Sequence of chain 1.A:
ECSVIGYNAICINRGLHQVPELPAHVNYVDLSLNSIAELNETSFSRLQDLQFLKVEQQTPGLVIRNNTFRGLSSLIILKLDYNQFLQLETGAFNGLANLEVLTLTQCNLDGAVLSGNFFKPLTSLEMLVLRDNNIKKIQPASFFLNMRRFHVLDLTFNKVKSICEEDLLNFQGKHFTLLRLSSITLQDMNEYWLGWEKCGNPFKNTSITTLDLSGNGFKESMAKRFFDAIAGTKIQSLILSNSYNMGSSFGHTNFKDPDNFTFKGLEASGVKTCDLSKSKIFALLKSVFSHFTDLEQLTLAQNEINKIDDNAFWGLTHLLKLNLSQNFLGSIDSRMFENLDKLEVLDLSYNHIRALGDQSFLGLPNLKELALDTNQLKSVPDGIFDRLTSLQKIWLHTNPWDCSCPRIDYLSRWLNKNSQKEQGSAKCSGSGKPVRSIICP

A protein and the small-molecule ligand that binds it are described below.
Small molecule (SMILES): CC(=O)N[C@H]1[C@H](O[C@H]2[C@H](O)[C@@H](NC(C)=O)CO[C@@H]2CO)O[C@H](CO)[C@@H](O)[C@@H]1O

Binding-site contacts:
Ligand atom C5 contacts residue ASN211 of chain 1.A at 3.6 Å.
Ligand atom C8 contacts residue GLY179 of chain 1.A at 3.9 Å.
Ligand atom C8 contacts residue LYS180 of chain 1.A at 3.6 Å.
Ligand atom C7 contacts residue ASN211 of chain 1.A at 3.3 Å.
Ligand atom O7 contacts residue ASN211 of chain 1.A at 3.5 Å (h-bond).
Ligand atom C8 contacts residue HIS181 of chain 1.A at 4.5 Å.
Ligand atom C4 contacts residue ASN211 of chain 1.A at 4.1 Å.
Ligand atom N2 contacts residue GLY179 of chain 1.A at 4.4 Å.
Ligand atom O7 contacts residue SER213 of chain 1.A at 4.3 Å.
Ligand atom C1 contacts residue ASN211 of chain 1.A at 1.4 Å.
Ligand atom C2 contacts residue ASN211 of chain 1.A at 2.4 Å.
Ligand atom N2 contacts residue ASN211 of chain 1.A at 2.9 Å (h-bond).
Ligand atom C3 contacts residue ASN211 of chain 1.A at 3.7 Å.
Ligand atom O5 contacts residue ASN211 of chain 1.A at 2.3 Å (h-bond).
Ligand atom C8 contacts residue THR212 of chain 1.A at 4.0 Å.
Ligand atom C7 contacts residue THR212 of chain 1.A at 4.3 Å.
Ligand atom C7 contacts residue SER213 of chain 1.A at 4.5 Å.
Ligand atom C8 contacts residue ASN211 of chain 1.A at 3.4 Å.
Ligand atom O7 contacts residue THR212 of chain 1.A at 3.9 Å.
Ligand atom C8 contacts residue SER213 of chain 1.A at 3.6 Å.